Sequence of chain 1.A:
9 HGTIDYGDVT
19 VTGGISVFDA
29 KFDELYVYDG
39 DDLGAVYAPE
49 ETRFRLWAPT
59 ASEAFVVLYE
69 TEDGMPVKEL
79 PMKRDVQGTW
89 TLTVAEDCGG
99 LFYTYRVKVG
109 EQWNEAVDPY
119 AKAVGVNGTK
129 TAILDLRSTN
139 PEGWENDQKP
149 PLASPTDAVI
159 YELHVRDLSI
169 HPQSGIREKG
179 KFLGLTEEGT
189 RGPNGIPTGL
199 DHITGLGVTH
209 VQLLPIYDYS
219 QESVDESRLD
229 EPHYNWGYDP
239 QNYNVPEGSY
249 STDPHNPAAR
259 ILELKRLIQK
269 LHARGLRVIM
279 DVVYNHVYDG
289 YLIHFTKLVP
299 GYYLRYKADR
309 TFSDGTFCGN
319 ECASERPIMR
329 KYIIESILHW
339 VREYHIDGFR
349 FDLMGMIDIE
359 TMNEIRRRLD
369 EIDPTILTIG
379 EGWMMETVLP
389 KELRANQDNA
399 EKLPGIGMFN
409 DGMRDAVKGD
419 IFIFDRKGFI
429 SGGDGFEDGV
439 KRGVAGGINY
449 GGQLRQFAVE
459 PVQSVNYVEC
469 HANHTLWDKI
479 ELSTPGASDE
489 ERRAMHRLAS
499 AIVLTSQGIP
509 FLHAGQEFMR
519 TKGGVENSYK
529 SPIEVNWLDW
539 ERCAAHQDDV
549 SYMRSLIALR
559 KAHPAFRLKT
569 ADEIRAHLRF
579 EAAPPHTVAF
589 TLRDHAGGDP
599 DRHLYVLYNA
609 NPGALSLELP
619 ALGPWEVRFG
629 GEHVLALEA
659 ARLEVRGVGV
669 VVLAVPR

Binding-site contacts:
Ligand atom C6 contacts residue SER553 of chain 1.A at 3.5 Å.
Ligand atom O2 contacts residue ASP546 of chain 1.A at 3.5 Å.
Ligand atom O3 contacts residue ARG495 of chain 1.A at 3.2 Å (salt-bridge).
Ligand atom C3 contacts residue GLU630 of chain 1.A at 3.6 Å.
Ligand atom O6 contacts residue PHE627 of chain 1.A at 3.9 Å.
Ligand atom C2 contacts residue PHE627 of chain 1.A at 3.7 Å (hydrophobic).
Ligand atom C3 contacts residue ARG495 of chain 1.A at 4.3 Å.
Ligand atom C1 contacts residue TYR550 of chain 1.A at 4.1 Å (hydrophobic).
Ligand atom C5 contacts residue SER549 of chain 1.A at 3.8 Å.
Ligand atom O6 contacts residue SER549 of chain 1.A at 2.5 Å (h-bond).
Ligand atom C3 contacts residue GLY628 of chain 1.A at 4.2 Å.
Ligand atom C6 contacts residue SER549 of chain 1.A at 3.4 Å.
Ligand atom O3 contacts residue GLU630 of chain 1.A at 2.9 Å (salt-bridge).
Ligand atom O3 contacts residue TYR550 of chain 1.A at 3.8 Å.
Ligand atom C2 contacts residue ARG495 of chain 1.A at 4.0 Å.
Ligand atom C2 contacts residue TYR550 of chain 1.A at 4.1 Å (hydrophobic).
Ligand atom O3 contacts residue PHE627 of chain 1.A at 3.9 Å.
Ligand atom C4 contacts residue SER549 of chain 1.A at 4.5 Å.
Ligand atom O2 contacts residue GLU630 of chain 1.A at 3.0 Å (salt-bridge).
Ligand atom C5 contacts residue PHE627 of chain 1.A at 4.4 Å (hydrophobic).
Ligand atom O6 contacts residue TYR550 of chain 1.A at 4.2 Å.
Ligand atom C1 contacts residue PHE627 of chain 1.A at 4.1 Å (hydrophobic).
Ligand atom O6 contacts residue SER553 of chain 1.A at 2.7 Å (h-bond).
Ligand atom C4 contacts residue TYR550 of chain 1.A at 4.4 Å (hydrophobic).
Ligand atom O5 contacts residue SER553 of chain 1.A at 3.1 Å (h-bond).
Ligand atom C2 contacts residue GLU630 of chain 1.A at 4.0 Å.
Ligand atom C1 contacts residue SER549 of chain 1.A at 4.1 Å.
Ligand atom O3 contacts residue GLY629 of chain 1.A at 3.8 Å.
Ligand atom O1 contacts residue ASP546 of chain 1.A at 4.2 Å.
Ligand atom C5 contacts residue SER553 of chain 1.A at 3.9 Å.
Ligand atom O2 contacts residue TYR550 of chain 1.A at 3.9 Å.
Ligand atom O5 contacts residue ASP546 of chain 1.A at 4.4 Å.
Ligand atom C2 contacts residue ASP546 of chain 1.A at 3.4 Å.
Ligand atom O5 contacts residue PHE627 of chain 1.A at 3.8 Å.
Ligand atom C1 contacts residue ASP546 of chain 1.A at 3.9 Å.
Ligand atom C1 contacts residue SER553 of chain 1.A at 4.1 Å.
Ligand atom O5 contacts residue SER549 of chain 1.A at 3.0 Å (h-bond).
Ligand atom O3 contacts residue GLY628 of chain 1.A at 2.8 Å (h-bond).
Ligand atom C4 contacts residue PHE627 of chain 1.A at 4.0 Å (hydrophobic).
Ligand atom O2 contacts residue ARG495 of chain 1.A at 3.2 Å (salt-bridge).

This protein binds this small molecule.
Small molecule (SMILES): OC[C@H]1O[C@H](O[C@H]2[C@H](O)[C@@H](O)[C@@H](O)O[C@@H]2CO)[C@H](O)[C@@H](O)[C@@H]1O